This small molecule binds to this protein.
Small molecule (SMILES): C[C@H](/C=C/C(=O)C(=O)[O-])C(=O)CCc1ccccc1Cl

Binding-site contacts:
Ligand atom C07 contacts residue MET208 of chain 1.B at 3.9 Å (hydrophobic).
Ligand atom O16 contacts residue TRP270 of chain 1.B at 3.7 Å.
Ligand atom O18 contacts residue HIS269 of chain 1.B at 3.5 Å (h-bond).
Ligand atom C14 contacts residue GLY44 of chain 1.B at 3.9 Å.
Ligand atom O20 contacts residue GLY45 of chain 1.B at 2.8 Å (h-bond).
Ligand atom C13 contacts residue HIS269 of chain 1.B at 3.7 Å.
Ligand atom C12 contacts residue HIS269 of chain 1.B at 2.8 Å.
Ligand atom O17 contacts residue ASN54 of chain 1.B at 3.1 Å (h-bond).
Ligand atom C10 contacts residue GLY45 of chain 1.B at 3.6 Å.
Ligand atom O20 contacts residue GLY44 of chain 1.B at 3.8 Å.
Ligand atom C08 contacts residue LEU115 of chain 1.B at 3.8 Å (hydrophobic).
Ligand atom C15 contacts residue TRP270 of chain 1.B at 3.6 Å (hydrophobic).
Ligand atom O16 contacts residue GLY46 of chain 1.B at 3.3 Å (h-bond).
Ligand atom C14 contacts residue GLY46 of chain 1.B at 3.6 Å.
Ligand atom C03 contacts residue VAL155 of chain 1.B at 3.8 Å (hydrophobic).
Ligand atom C15 contacts residue GLY46 of chain 1.B at 3.4 Å.
Ligand atom C10 contacts residue LEU115 of chain 1.B at 3.6 Å (hydrophobic).
Ligand atom C06 contacts residue PHE212 of chain 1.B at 3.6 Å (hydrophobic).
Ligand atom O17 contacts residue GLY46 of chain 1.B at 3.4 Å (h-bond).
Ligand atom O20 contacts residue ALA114 of chain 1.B at 3.0 Å.
Ligand atom C05 contacts residue MET208 of chain 1.B at 3.6 Å (hydrophobic).
Ligand atom O18 contacts residue ASN113 of chain 1.B at 3.7 Å.
Ligand atom C11 contacts residue HIS269 of chain 1.B at 3.7 Å.
Ligand atom O18 contacts residue ALA114 of chain 1.B at 3.5 Å.
Ligand atom C13 contacts residue GLY45 of chain 1.B at 3.5 Å.
Ligand atom C10 contacts residue ALA114 of chain 1.B at 3.6 Å (hydrophobic).
Ligand atom C14 contacts residue GLY45 of chain 1.B at 3.6 Å.
Ligand atom O18 contacts residue GLY44 of chain 1.B at 3.3 Å.
Ligand atom C09 contacts residue LEU115 of chain 1.B at 3.9 Å (hydrophobic).
Ligand atom C12 contacts residue ALA114 of chain 1.B at 3.4 Å (hydrophobic).
Ligand atom C19 contacts residue LEU158 of chain 1.B at 3.2 Å (hydrophobic).
Ligand atom O18 contacts residue GLY45 of chain 1.B at 3.7 Å.
Ligand atom O17 contacts residue ALA49 of chain 1.B at 3.4 Å.
Ligand atom O17 contacts residue GLY45 of chain 1.B at 3.6 Å (h-bond).
Ligand atom O17 contacts residue GLY44 of chain 1.B at 3.3 Å.
Ligand atom C06 contacts residue MET208 of chain 1.B at 2.9 Å (hydrophobic).
Ligand atom CL contacts residue LEU158 of chain 1.B at 3.6 Å.
Ligand atom C05 contacts residue PHE212 of chain 1.B at 3.5 Å (hydrophobic).
Ligand atom O20 contacts residue LEU115 of chain 1.B at 2.8 Å (h-bond).
Ligand atom C13 contacts residue GLY46 of chain 1.B at 3.2 Å.

Sequence of chain 1.B:
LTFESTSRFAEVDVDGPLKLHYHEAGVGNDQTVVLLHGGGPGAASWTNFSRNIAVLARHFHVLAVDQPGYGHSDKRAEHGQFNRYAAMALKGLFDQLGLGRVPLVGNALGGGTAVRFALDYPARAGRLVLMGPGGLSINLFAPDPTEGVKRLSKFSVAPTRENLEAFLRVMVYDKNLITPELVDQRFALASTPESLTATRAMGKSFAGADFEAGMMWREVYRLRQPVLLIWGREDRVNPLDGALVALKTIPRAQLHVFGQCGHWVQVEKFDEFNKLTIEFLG